Binding-site contacts:
Ligand atom N8 contacts residue THR21 of chain 1.K at 2.7 Å (h-bond).
Ligand atom O14 contacts residue THR21 of chain 1.K at 3.1 Å (h-bond).
Ligand atom C9 contacts residue THR21 of chain 1.K at 3.4 Å.
Ligand atom C22 contacts residue MET45 of chain 1.K at 3.8 Å (hydrophobic).
Ligand atom C21 contacts residue LYS33 of chain 1.K at 3.7 Å.
Ligand atom C2 contacts residue ASP126 of chain 1.L at 3.7 Å.
Ligand atom N4 contacts residue ASP126 of chain 1.L at 3.3 Å (salt-bridge).
Ligand atom C18 contacts residue ALA49 of chain 1.K at 3.6 Å (hydrophobic).
Ligand atom C25 contacts residue SER96 of chain 1.K at 3.8 Å.
Ligand atom C18 contacts residue VAL31 of chain 1.K at 3.3 Å (hydrophobic).
Ligand atom C12 contacts residue THR21 of chain 1.K at 3.6 Å.
Ligand atom C5 contacts residue THR21 of chain 1.K at 3.6 Å.
Ligand atom O14 contacts residue ALA20 of chain 1.K at 3.2 Å.
Ligand atom O29 contacts residue VAL128 of chain 1.L at 3.8 Å.
Ligand atom C7 contacts residue GLY47 of chain 1.K at 3.4 Å.
Ligand atom N30 contacts residue ASP126 of chain 1.L at 3.3 Å (salt-bridge).
Ligand atom C16 contacts residue LYS33 of chain 1.K at 3.6 Å.
Ligand atom O39 contacts residue ALA27 of chain 1.K at 3.1 Å.
Ligand atom O6 contacts residue ALA49 of chain 1.K at 3.1 Å (h-bond).
Ligand atom C10 contacts residue GLY47 of chain 1.K at 3.6 Å.
Ligand atom N11 contacts residue MES1 of chain 1.KA at 3.6 Å (h-bond).
Ligand atom C41 contacts residue PRO127 of chain 1.L at 3.8 Å (hydrophobic).
Ligand atom C24 contacts residue GLY48 of chain 1.K at 3.7 Å.
Ligand atom C17 contacts residue ALA49 of chain 1.K at 3.7 Å (hydrophobic).
Ligand atom C20 contacts residue MET45 of chain 1.K at 3.7 Å (hydrophobic).
Ligand atom C15 contacts residue LYS33 of chain 1.K at 3.7 Å.
Ligand atom N36 contacts residue ASP126 of chain 1.L at 3.4 Å.
Ligand atom O29 contacts residue PRO127 of chain 1.L at 3.4 Å.
Ligand atom N30 contacts residue PRO127 of chain 1.L at 3.5 Å.
Ligand atom C7 contacts residue THR21 of chain 1.K at 3.5 Å.
Ligand atom C19 contacts residue VAL31 of chain 1.K at 3.7 Å (hydrophobic).
Ligand atom C23 contacts residue MES1 of chain 1.KA at 3.7 Å.
Ligand atom C1 contacts residue ASP126 of chain 1.L at 3.8 Å.
Ligand atom C24 contacts residue GLY47 of chain 1.K at 3.7 Å.
Ligand atom C25 contacts residue GLY48 of chain 1.K at 3.8 Å.
Ligand atom C15 contacts residue THR1 of chain 1.K at 3.0 Å.
Ligand atom C15 contacts residue GLY47 of chain 1.K at 3.7 Å.
Ligand atom N38 contacts residue ALA27 of chain 1.K at 3.4 Å.
Ligand atom C3 contacts residue THR21 of chain 1.K at 3.6 Å.
Ligand atom N11 contacts residue GLY47 of chain 1.K at 2.7 Å (h-bond).

Sequence of chain 1.L:
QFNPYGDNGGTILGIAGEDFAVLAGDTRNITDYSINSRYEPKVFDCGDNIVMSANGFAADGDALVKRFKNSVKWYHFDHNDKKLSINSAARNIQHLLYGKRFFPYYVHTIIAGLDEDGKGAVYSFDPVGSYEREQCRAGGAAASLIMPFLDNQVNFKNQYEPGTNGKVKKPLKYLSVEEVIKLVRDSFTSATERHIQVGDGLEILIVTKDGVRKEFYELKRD

Sequence of chain 1.K:
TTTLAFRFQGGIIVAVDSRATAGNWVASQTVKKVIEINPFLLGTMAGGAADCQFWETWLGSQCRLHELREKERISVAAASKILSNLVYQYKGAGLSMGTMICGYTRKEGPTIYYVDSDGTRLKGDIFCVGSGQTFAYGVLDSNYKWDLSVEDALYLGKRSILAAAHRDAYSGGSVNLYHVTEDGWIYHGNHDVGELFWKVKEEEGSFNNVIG

This small molecule binds to this protein.
Small molecule (SMILES): Cc1ccc(CNC(=O)[C@H](CCc2ccccc2)NC(=O)[C@H](Cc2nc(C(C)(C)C)no2)NC(=O)c2cc(C)on2)cc1